This small molecule binds to this protein.
Small molecule (SMILES): c1ccc(-c2cc(-c3cc[nH]n3)on2)cc1

Sequence of chain 1.A:
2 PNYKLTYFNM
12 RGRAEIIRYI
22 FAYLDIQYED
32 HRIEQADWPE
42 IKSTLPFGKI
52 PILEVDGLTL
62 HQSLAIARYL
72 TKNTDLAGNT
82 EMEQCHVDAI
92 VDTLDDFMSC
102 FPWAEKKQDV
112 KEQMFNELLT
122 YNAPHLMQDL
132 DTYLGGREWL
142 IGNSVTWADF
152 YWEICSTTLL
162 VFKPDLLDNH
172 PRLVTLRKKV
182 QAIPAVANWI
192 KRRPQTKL

Binding-site contacts:
Ligand atom C17 contacts residue ARG14 of chain 1.A at 3.0 Å.
Ligand atom C15 contacts residue TYR152 of chain 1.A at 4.3 Å (hydrophobic).
Ligand atom N11 contacts residue TRP104 of chain 1.A at 4.2 Å.
Ligand atom C17 contacts residue TYR152 of chain 1.A at 3.9 Å (hydrophobic).
Ligand atom N11 contacts residue LEU199 of chain 1.A at 4.4 Å.
Ligand atom C18 contacts residue MET99 of chain 1.A at 4.2 Å (hydrophobic).
Ligand atom O10 contacts residue GLY13 of chain 1.A at 4.3 Å.
Ligand atom C15 contacts residue GLY13 of chain 1.A at 4.0 Å.
Ligand atom C4 contacts residue ARG14 of chain 1.A at 4.3 Å.
Ligand atom C18 contacts residue TRP104 of chain 1.A at 4.2 Å (hydrophobic).
Ligand atom C16 contacts residue TYR152 of chain 1.A at 3.3 Å (hydrophobic).
Ligand atom C3 contacts residue TRP104 of chain 1.A at 3.9 Å (hydrophobic).
Ligand atom C13 contacts residue GLY13 of chain 1.A at 4.2 Å.
Ligand atom C4 contacts residue TRP104 of chain 1.A at 4.0 Å (hydrophobic).
Ligand atom C12 contacts residue GLY13 of chain 1.A at 4.0 Å.
Ligand atom C16 contacts residue MET99 of chain 1.A at 3.9 Å (hydrophobic).
Ligand atom C14 contacts residue ARG14 of chain 1.A at 4.4 Å.
Ligand atom C16 contacts residue CYS156 of chain 1.A at 4.1 Å (hydrophobic).
Ligand atom C17 contacts residue MET99 of chain 1.A at 3.6 Å (hydrophobic).
Ligand atom C1 contacts residue LEU199 of chain 1.A at 3.7 Å (hydrophobic).
Ligand atom C12 contacts residue TRP104 of chain 1.A at 4.1 Å (hydrophobic).
Ligand atom C1 contacts residue MET11 of chain 1.A at 4.1 Å (hydrophobic).
Ligand atom C13 contacts residue ARG14 of chain 1.A at 4.0 Å.
Ligand atom C17 contacts residue ASP96 of chain 1.A at 4.2 Å.
Ligand atom N6 contacts residue TRP104 of chain 1.A at 3.7 Å.
Ligand atom C15 contacts residue MET99 of chain 1.A at 4.1 Å (hydrophobic).
Ligand atom O10 contacts residue TRP104 of chain 1.A at 3.8 Å.
Ligand atom C14 contacts residue MET99 of chain 1.A at 4.2 Å (hydrophobic).
Ligand atom C16 contacts residue ARG14 of chain 1.A at 4.0 Å.
Ligand atom C1 contacts residue TRP104 of chain 1.A at 4.0 Å (hydrophobic).
Ligand atom C14 contacts residue GLY13 of chain 1.A at 3.8 Å.
Ligand atom N11 contacts residue THR159 of chain 1.A at 4.3 Å.
Ligand atom C18 contacts residue ARG14 of chain 1.A at 3.5 Å.
Ligand atom N10 contacts residue TRP104 of chain 1.A at 4.0 Å.
Ligand atom C6 contacts residue MET11 of chain 1.A at 4.3 Å (hydrophobic).
Ligand atom N11 contacts residue GLY13 of chain 1.A at 4.0 Å.
Ligand atom O10 contacts residue LEU199 of chain 1.A at 3.9 Å.
Ligand atom C2 contacts residue TRP104 of chain 1.A at 3.8 Å (hydrophobic).
Ligand atom C6 contacts residue TRP104 of chain 1.A at 4.1 Å (hydrophobic).
Ligand atom C15 contacts residue CYS156 of chain 1.A at 4.3 Å (hydrophobic).